This small molecule binds to this protein.
Small molecule (SMILES): CC(=O)N[C@@H]1[C@@H](O)[C@H](O)[C@@H](CO)O[C@H]1O

Binding-site contacts:
Ligand atom N2 contacts residue ASN164 of chain 1.C at 3.7 Å.
Ligand atom O6 contacts residue TYR351 of chain 1.B at 3.8 Å.
Ligand atom C7 contacts residue ASN165 of chain 1.C at 3.5 Å.
Ligand atom C5 contacts residue ASN165 of chain 1.C at 3.7 Å.
Ligand atom C7 contacts residue ALA163 of chain 1.C at 4.2 Å (hydrophobic).
Ligand atom C3 contacts residue ASN165 of chain 1.C at 3.8 Å.
Ligand atom C6 contacts residue TYR351 of chain 1.B at 3.9 Å (hydrophobic).
Ligand atom O7 contacts residue ASN164 of chain 1.C at 3.8 Å.
Ligand atom C1 contacts residue ASN165 of chain 1.C at 1.4 Å.
Ligand atom C4 contacts residue ASN165 of chain 1.C at 4.2 Å.
Ligand atom O7 contacts residue ALA163 of chain 1.C at 4.2 Å.
Ligand atom N2 contacts residue ASN165 of chain 1.C at 2.9 Å (h-bond).
Ligand atom O7 contacts residue ASN165 of chain 1.C at 3.2 Å (h-bond).
Ligand atom O5 contacts residue ASN165 of chain 1.C at 2.4 Å (h-bond).
Ligand atom C8 contacts residue ASN164 of chain 1.C at 4.2 Å.
Ligand atom C7 contacts residue ASN164 of chain 1.C at 3.7 Å.
Ligand atom C2 contacts residue ASN165 of chain 1.C at 2.5 Å.
Ligand atom C8 contacts residue ALA163 of chain 1.C at 3.8 Å (hydrophobic).

Sequence of chain 1.B:
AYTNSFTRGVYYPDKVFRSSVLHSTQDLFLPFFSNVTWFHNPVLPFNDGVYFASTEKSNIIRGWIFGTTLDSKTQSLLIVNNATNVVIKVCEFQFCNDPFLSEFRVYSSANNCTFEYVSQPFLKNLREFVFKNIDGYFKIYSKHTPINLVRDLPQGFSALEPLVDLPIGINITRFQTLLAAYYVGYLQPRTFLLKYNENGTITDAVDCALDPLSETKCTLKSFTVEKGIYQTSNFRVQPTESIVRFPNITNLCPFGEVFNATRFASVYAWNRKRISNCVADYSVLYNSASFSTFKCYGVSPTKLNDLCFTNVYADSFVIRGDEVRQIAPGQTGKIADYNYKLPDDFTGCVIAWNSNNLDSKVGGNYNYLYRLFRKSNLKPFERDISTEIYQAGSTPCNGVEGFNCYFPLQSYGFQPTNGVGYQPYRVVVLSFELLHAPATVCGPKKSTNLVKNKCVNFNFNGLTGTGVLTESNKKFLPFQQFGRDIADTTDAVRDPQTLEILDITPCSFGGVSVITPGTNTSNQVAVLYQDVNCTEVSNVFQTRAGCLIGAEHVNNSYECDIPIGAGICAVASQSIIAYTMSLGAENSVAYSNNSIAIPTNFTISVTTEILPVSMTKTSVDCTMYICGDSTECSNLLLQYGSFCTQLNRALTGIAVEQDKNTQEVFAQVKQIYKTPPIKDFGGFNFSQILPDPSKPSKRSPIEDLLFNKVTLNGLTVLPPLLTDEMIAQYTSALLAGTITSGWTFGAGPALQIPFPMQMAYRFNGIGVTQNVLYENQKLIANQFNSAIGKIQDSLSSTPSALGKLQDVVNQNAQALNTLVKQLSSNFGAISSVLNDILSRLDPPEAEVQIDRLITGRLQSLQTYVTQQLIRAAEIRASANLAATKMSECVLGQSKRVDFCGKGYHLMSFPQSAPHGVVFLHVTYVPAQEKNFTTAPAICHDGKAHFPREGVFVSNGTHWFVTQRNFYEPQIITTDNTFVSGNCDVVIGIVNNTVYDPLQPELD

Sequence of chain 1.C:
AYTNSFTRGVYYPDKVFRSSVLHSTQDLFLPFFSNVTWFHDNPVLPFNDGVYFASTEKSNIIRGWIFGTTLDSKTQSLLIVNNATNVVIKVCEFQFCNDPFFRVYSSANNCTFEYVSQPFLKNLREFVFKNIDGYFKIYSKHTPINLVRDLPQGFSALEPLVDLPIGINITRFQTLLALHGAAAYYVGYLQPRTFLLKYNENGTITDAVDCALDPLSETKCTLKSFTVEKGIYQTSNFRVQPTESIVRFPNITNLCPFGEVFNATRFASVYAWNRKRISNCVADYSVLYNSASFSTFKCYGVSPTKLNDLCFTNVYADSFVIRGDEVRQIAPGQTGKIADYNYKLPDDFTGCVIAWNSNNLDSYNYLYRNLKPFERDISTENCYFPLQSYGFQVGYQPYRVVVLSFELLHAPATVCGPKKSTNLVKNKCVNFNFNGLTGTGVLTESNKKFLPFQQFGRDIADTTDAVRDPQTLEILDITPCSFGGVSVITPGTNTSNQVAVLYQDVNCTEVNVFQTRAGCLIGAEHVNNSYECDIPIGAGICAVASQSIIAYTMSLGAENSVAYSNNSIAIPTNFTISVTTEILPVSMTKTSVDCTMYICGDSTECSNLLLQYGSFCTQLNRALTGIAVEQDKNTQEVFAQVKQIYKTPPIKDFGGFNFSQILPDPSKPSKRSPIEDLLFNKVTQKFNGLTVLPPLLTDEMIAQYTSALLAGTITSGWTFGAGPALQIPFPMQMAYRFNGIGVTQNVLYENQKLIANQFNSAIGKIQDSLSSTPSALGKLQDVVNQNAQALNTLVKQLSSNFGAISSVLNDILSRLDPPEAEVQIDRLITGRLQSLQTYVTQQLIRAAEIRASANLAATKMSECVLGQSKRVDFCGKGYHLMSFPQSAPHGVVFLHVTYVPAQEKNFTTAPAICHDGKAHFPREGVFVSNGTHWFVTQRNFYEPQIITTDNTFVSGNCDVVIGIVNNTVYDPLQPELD